Sequence of chain 1.C:
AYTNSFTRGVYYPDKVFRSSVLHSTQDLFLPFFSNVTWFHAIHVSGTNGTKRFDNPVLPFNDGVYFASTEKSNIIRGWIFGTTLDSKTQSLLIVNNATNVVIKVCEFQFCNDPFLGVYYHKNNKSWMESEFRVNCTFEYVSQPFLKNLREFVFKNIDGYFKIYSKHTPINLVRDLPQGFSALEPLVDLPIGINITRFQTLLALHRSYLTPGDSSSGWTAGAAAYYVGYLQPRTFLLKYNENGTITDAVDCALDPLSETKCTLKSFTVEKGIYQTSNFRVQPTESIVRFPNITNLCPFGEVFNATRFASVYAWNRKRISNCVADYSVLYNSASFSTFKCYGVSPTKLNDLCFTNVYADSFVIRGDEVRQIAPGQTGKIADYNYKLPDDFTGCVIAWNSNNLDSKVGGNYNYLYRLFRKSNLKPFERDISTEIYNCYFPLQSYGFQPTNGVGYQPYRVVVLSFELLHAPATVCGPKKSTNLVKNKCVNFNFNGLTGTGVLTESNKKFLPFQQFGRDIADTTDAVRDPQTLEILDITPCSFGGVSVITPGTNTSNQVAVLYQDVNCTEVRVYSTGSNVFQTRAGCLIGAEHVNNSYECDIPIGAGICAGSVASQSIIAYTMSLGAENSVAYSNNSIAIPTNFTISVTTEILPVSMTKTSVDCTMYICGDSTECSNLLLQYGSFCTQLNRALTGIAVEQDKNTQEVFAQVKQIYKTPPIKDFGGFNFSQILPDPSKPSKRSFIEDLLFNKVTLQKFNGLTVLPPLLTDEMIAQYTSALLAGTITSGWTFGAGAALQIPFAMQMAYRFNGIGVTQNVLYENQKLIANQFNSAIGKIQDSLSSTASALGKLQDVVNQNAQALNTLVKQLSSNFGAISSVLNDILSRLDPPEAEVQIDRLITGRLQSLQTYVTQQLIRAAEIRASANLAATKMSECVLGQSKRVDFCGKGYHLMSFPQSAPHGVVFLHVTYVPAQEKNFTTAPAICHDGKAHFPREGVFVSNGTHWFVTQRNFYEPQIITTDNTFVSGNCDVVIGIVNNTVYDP

Binding-site contacts:
Ligand atom O7 contacts residue ASN603 of chain 1.C at 3.6 Å.
Ligand atom C1 contacts residue ASN603 of chain 1.C at 1.6 Å.
Ligand atom C3 contacts residue ASN603 of chain 1.C at 3.9 Å.
Ligand atom O5 contacts residue ASN603 of chain 1.C at 2.7 Å (h-bond).
Ligand atom C5 contacts residue ASN603 of chain 1.C at 4.0 Å.
Ligand atom C2 contacts residue ASN603 of chain 1.C at 2.5 Å.
Ligand atom N2 contacts residue ASN603 of chain 1.C at 2.7 Å (h-bond).
Ligand atom C7 contacts residue ASN603 of chain 1.C at 3.3 Å.
Ligand atom C4 contacts residue ASN603 of chain 1.C at 4.4 Å.
Ligand atom C8 contacts residue ASN603 of chain 1.C at 4.1 Å.

This protein binds this small molecule.
Small molecule (SMILES): CC(=O)N[C@@H]1[C@@H](O)[C@H](O)[C@@H](CO)O[C@H]1O